Binding-site contacts:
Ligand atom C1 contacts residue SER181 of chain 1.B at 3.5 Å.
Ligand atom C16 contacts residue PHE171 of chain 1.B at 3.6 Å (hydrophobic).
Ligand atom C6 contacts residue PHE247 of chain 1.B at 3.8 Å (hydrophobic).
Ligand atom C11 contacts residue ASN269 of chain 1.B at 3.5 Å.
Ligand atom C8 contacts residue SER181 of chain 1.B at 3.2 Å.
Ligand atom C7 contacts residue VAL92 of chain 1.B at 3.9 Å (hydrophobic).
Ligand atom C16 contacts residue ALA178 of chain 1.B at 3.9 Å (hydrophobic).
Ligand atom O2 contacts residue ASN269 of chain 1.B at 3.2 Å (h-bond).
Ligand atom O2 contacts residue TRP243 of chain 1.B at 3.2 Å.
Ligand atom C15 contacts residue TRP87 of chain 1.B at 3.7 Å (hydrophobic).
Ligand atom N3 contacts residue ALA178 of chain 1.B at 3.1 Å.
Ligand atom C12 contacts residue ASN269 of chain 1.B at 3.6 Å.
Ligand atom N3 contacts residue TYR177 of chain 1.B at 3.8 Å.
Ligand atom C7 contacts residue SER181 of chain 1.B at 3.5 Å.
Ligand atom C10 contacts residue ASP91 of chain 1.B at 3.1 Å.
Ligand atom C16 contacts residue ASN250 of chain 1.B at 3.9 Å.
Ligand atom O2 contacts residue ASP91 of chain 1.B at 2.6 Å (salt-bridge).
Ligand atom N2 contacts residue ASP91 of chain 1.B at 3.8 Å.
Ligand atom C16 contacts residue TYR177 of chain 1.B at 4.0 Å (hydrophobic).
Ligand atom N3 contacts residue THR173 of chain 1.B at 3.2 Å (h-bond).
Ligand atom O2 contacts residue TYR273 of chain 1.B at 3.3 Å.
Ligand atom C11 contacts residue ASP91 of chain 1.B at 3.2 Å.
Ligand atom C6 contacts residue SER185 of chain 1.B at 3.7 Å.
Ligand atom C6 contacts residue VAL92 of chain 1.B at 3.7 Å (hydrophobic).
Ligand atom C5 contacts residue PHE247 of chain 1.B at 3.5 Å (hydrophobic).
Ligand atom C9 contacts residue PHE246 of chain 1.B at 3.9 Å (hydrophobic).
Ligand atom O1 contacts residue PHE246 of chain 1.B at 3.5 Å.
Ligand atom C1 contacts residue PHE171 of chain 1.B at 3.6 Å (hydrophobic).
Ligand atom N2 contacts residue ASN269 of chain 1.B at 2.6 Å (h-bond).
Ligand atom C7 contacts residue SER185 of chain 1.B at 3.4 Å.
Ligand atom C9 contacts residue ASP91 of chain 1.B at 3.3 Å.
Ligand atom C4 contacts residue PHE247 of chain 1.B at 3.9 Å (hydrophobic).
Ligand atom C10 contacts residue ASN269 of chain 1.B at 3.3 Å.
Ligand atom N1 contacts residue SER182 of chain 1.B at 4.0 Å.
Ligand atom N1 contacts residue SER181 of chain 1.B at 2.3 Å (h-bond).
Ligand atom C15 contacts residue ASP91 of chain 1.B at 3.5 Å.
Ligand atom C2 contacts residue PHE171 of chain 1.B at 3.7 Å (hydrophobic).
Ligand atom C10 contacts residue PHE246 of chain 1.B at 3.7 Å (hydrophobic).
Ligand atom C13 contacts residue ASN269 of chain 1.B at 3.5 Å.
Ligand atom C14 contacts residue PHE171 of chain 1.B at 3.1 Å (hydrophobic).

Sequence of chain 1.B:
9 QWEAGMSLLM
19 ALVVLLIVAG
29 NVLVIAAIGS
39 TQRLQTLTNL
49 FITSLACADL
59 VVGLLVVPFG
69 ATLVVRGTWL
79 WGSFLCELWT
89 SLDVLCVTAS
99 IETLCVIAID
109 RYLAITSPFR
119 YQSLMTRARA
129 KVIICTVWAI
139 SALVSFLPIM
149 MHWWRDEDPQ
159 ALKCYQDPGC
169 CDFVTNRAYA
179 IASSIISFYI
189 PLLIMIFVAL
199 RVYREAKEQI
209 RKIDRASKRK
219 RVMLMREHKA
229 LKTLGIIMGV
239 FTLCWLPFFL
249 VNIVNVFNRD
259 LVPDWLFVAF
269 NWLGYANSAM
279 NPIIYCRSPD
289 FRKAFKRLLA

A protein and the small-molecule ligand that binds it are described below.
Small molecule (SMILES): CC(C)(C)NC[C@H](O)COc1cccc2c1CC(C#N)=N2